Binding-site contacts:
Ligand atom C1 contacts residue ASN704 of chain 1.C at 1.4 Å.
Ligand atom C5 contacts residue GLN913 of chain 1.C at 4.5 Å.
Ligand atom N2 contacts residue ASN704 of chain 1.C at 2.9 Å (h-bond).
Ligand atom O6 contacts residue GLN913 of chain 1.C at 3.6 Å (h-bond).
Ligand atom C5 contacts residue ASN704 of chain 1.C at 3.6 Å.
Ligand atom C4 contacts residue ASN704 of chain 1.C at 4.2 Å.
Ligand atom C7 contacts residue ASN704 of chain 1.C at 3.1 Å.
Ligand atom C3 contacts residue LEU909 of chain 1.C at 4.2 Å (hydrophobic).
Ligand atom O6 contacts residue PHE705 of chain 1.C at 4.4 Å.
Ligand atom O7 contacts residue LEU909 of chain 1.C at 4.2 Å.
Ligand atom O7 contacts residue ASN704 of chain 1.C at 2.9 Å (h-bond).
Ligand atom C7 contacts residue LEU909 of chain 1.C at 4.2 Å (hydrophobic).
Ligand atom O4 contacts residue LEU909 of chain 1.C at 4.1 Å.
Ligand atom C3 contacts residue ASN704 of chain 1.C at 3.8 Å.
Ligand atom C5 contacts residue LEU909 of chain 1.C at 4.4 Å (hydrophobic).
Ligand atom O6 contacts residue THR706 of chain 1.C at 4.0 Å.
Ligand atom O5 contacts residue ASN704 of chain 1.C at 2.3 Å (h-bond).
Ligand atom C2 contacts residue ASN704 of chain 1.C at 2.5 Å.
Ligand atom O7 contacts residue GLN1058 of chain 1.C at 4.3 Å.
Ligand atom C8 contacts residue ASN704 of chain 1.C at 4.3 Å.
Ligand atom O5 contacts residue GLN1058 of chain 1.C at 4.4 Å.

The small molecule below binds the protein below.
Small molecule (SMILES): CC(=O)N[C@H]1[C@H](O[C@H]2[C@H](O)[C@@H](NC(C)=O)CO[C@@H]2CO)O[C@H](CO)[C@@H](O)[C@@H]1O

Sequence of chain 1.C:
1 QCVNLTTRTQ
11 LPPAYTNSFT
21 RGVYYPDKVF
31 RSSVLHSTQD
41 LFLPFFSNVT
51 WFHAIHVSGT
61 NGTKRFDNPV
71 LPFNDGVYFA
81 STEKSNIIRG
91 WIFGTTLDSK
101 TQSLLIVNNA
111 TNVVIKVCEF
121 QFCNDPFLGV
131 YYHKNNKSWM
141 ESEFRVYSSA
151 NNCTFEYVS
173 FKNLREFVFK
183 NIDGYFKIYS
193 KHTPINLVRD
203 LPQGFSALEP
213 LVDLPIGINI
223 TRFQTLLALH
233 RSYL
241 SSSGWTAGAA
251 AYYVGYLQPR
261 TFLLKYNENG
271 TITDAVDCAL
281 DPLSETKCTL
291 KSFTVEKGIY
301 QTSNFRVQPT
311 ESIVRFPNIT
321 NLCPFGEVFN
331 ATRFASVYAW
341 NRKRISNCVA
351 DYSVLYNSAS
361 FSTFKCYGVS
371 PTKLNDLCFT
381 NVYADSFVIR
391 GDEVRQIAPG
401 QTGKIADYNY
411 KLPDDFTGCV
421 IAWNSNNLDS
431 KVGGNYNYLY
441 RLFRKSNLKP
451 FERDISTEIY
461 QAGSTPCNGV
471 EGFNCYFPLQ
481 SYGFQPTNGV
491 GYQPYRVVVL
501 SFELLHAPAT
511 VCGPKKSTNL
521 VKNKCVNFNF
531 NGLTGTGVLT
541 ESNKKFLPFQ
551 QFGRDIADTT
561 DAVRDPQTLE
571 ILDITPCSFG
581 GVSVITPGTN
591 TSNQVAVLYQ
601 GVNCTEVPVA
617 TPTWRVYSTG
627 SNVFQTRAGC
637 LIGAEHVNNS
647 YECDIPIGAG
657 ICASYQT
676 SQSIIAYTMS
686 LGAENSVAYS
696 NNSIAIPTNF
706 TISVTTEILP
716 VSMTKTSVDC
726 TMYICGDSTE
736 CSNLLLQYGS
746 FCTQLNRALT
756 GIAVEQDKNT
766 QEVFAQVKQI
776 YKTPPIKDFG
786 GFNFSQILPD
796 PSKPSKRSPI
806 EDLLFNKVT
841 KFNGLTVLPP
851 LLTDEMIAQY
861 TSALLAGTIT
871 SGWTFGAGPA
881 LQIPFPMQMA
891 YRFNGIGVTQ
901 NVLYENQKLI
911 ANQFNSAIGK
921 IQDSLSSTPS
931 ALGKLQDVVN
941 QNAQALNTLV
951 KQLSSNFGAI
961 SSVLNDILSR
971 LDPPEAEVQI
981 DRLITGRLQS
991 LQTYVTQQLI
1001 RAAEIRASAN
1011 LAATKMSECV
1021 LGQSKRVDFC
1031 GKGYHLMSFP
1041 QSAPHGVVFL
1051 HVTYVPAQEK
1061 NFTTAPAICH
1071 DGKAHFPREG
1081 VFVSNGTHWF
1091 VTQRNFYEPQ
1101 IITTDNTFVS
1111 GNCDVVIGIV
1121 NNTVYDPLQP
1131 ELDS